Binding-site contacts:
Ligand atom N1 contacts residue TRP67 of chain 1.B at 3.9 Å.
Ligand atom C3 contacts residue ASP116 of chain 1.B at 2.8 Å.
Ligand atom C3 contacts residue ASN11 of chain 1.B at 3.8 Å.
Ligand atom OXT contacts residue SER15 of chain 1.B at 2.9 Å (h-bond).
Ligand atom OXT contacts residue SER33 of chain 1.B at 2.2 Å (h-bond).
Ligand atom C2' contacts residue SER33 of chain 1.B at 2.9 Å.
Ligand atom O4' contacts residue ASN37 of chain 1.B at 1.9 Å (h-bond).
Ligand atom N1 contacts residue SER33 of chain 1.B at 3.5 Å (h-bond).
Ligand atom C2' contacts residue TRP67 of chain 1.B at 3.9 Å (hydrophobic).
Ligand atom OXT contacts residue TYR31 of chain 1.B at 3.7 Å.
Ligand atom C3' contacts residue ALA38 of chain 1.B at 2.9 Å (hydrophobic).
Ligand atom O contacts residue SER15 of chain 1.B at 2.6 Å (h-bond).
Ligand atom C contacts residue SER33 of chain 1.B at 3.6 Å.
Ligand atom C3 contacts residue TYR31 of chain 1.B at 3.9 Å (hydrophobic).
Ligand atom N1' contacts residue TRP108 of chain 4.A at 3.7 Å.
Ligand atom O4' contacts residue ALA38 of chain 1.B at 2.8 Å (h-bond).
Ligand atom C5' contacts residue ASN37 of chain 1.B at 3.8 Å.
Ligand atom O contacts residue TYR31 of chain 1.B at 2.6 Å (h-bond).
Ligand atom C contacts residue SER15 of chain 1.B at 3.1 Å.
Ligand atom C1' contacts residue VAL35 of chain 1.B at 3.7 Å (hydrophobic).
Ligand atom C4 contacts residue TRP96 of chain 1.B at 3.1 Å (hydrophobic).
Ligand atom C contacts residue ASN11 of chain 1.B at 3.9 Å.
Ligand atom C2' contacts residue VAL35 of chain 1.B at 2.9 Å (hydrophobic).
Ligand atom C3' contacts residue ASN37 of chain 1.B at 3.9 Å.
Ligand atom O contacts residue ASN11 of chain 1.B at 2.7 Å (h-bond).
Ligand atom C4 contacts residue ASP116 of chain 1.B at 3.1 Å.
Ligand atom C2 contacts residue TYR31 of chain 1.B at 4.0 Å (hydrophobic).
Ligand atom C4' contacts residue GLY36 of chain 1.B at 3.8 Å.
Ligand atom C4 contacts residue TRP80 of chain 1.B at 3.7 Å (hydrophobic).
Ligand atom C3' contacts residue GLY36 of chain 1.B at 3.9 Å.
Ligand atom C contacts residue TYR31 of chain 1.B at 3.4 Å (hydrophobic).
Ligand atom C6 contacts residue TRP108 of chain 4.A at 3.9 Å (hydrophobic).
Ligand atom C4' contacts residue ALA38 of chain 1.B at 3.4 Å (hydrophobic).
Ligand atom C3' contacts residue SER33 of chain 1.B at 3.5 Å.
Ligand atom C3' contacts residue VAL35 of chain 1.B at 3.1 Å (hydrophobic).
Ligand atom C3' contacts residue TRP67 of chain 1.B at 3.8 Å (hydrophobic).
Ligand atom C5 contacts residue TRP96 of chain 1.B at 3.1 Å (hydrophobic).
Ligand atom O4' contacts residue GLY36 of chain 1.B at 3.9 Å.
Ligand atom C4' contacts residue ASN37 of chain 1.B at 3.3 Å.
Ligand atom C3 contacts residue TRP80 of chain 1.B at 3.7 Å (hydrophobic).

Sequence of chain 1.B:
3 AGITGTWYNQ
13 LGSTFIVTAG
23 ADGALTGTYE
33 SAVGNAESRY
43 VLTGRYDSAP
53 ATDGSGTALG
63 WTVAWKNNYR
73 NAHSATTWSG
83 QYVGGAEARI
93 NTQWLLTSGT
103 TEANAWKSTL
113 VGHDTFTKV

Sequence of chain 4.A:
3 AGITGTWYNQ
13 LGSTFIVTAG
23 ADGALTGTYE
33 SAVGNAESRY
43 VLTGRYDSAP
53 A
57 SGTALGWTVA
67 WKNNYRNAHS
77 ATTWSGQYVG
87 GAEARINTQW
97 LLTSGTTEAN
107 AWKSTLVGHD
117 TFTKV

A small-molecule ligand and the protein it binds are described below.
Small molecule (SMILES): O=C(O)c1ccccc1/N=N/c1ccc(O)cc1